Binding-site contacts:
Ligand atom C5 contacts residue ASP275 of chain 2.C at 4.5 Å.
Ligand atom C2 contacts residue ASP275 of chain 2.C at 4.0 Å.
Ligand atom O5 contacts residue ASP275 of chain 2.C at 4.3 Å.
Ligand atom C8 contacts residue THR318 of chain 1.C at 4.0 Å.
Ligand atom C4 contacts residue ASP275 of chain 2.C at 3.6 Å.
Ligand atom N2 contacts residue THR318 of chain 1.C at 3.9 Å.
Ligand atom C3 contacts residue ASP275 of chain 2.C at 4.0 Å.
Ligand atom C7 contacts residue THR318 of chain 1.C at 4.4 Å.
Ligand atom O4 contacts residue ASP275 of chain 2.C at 4.5 Å.
Ligand atom O3 contacts residue ASP275 of chain 2.C at 3.7 Å.
Ligand atom O1 contacts residue THR318 of chain 1.C at 4.0 Å.
Ligand atom C2 contacts residue ASN38 of chain 1.C at 3.7 Å.
Ligand atom C7 contacts residue LEU52 of chain 1.D at 4.3 Å (hydrophobic).
Ligand atom O1 contacts residue ASN38 of chain 1.C at 2.2 Å (h-bond).
Ligand atom O7 contacts residue LEU52 of chain 1.D at 4.3 Å.
Ligand atom N2 contacts residue ASN38 of chain 1.C at 3.3 Å (h-bond).
Ligand atom O4 contacts residue THR276 of chain 2.C at 4.0 Å.
Ligand atom C1 contacts residue ASN38 of chain 1.C at 2.8 Å.
Ligand atom O5 contacts residue ASN38 of chain 1.C at 4.0 Å.
Ligand atom C8 contacts residue ASN49 of chain 1.D at 4.4 Å.
Ligand atom C8 contacts residue LEU52 of chain 1.D at 3.6 Å (hydrophobic).
Ligand atom C7 contacts residue ASN38 of chain 1.C at 4.4 Å.

Sequence of chain 2.C:
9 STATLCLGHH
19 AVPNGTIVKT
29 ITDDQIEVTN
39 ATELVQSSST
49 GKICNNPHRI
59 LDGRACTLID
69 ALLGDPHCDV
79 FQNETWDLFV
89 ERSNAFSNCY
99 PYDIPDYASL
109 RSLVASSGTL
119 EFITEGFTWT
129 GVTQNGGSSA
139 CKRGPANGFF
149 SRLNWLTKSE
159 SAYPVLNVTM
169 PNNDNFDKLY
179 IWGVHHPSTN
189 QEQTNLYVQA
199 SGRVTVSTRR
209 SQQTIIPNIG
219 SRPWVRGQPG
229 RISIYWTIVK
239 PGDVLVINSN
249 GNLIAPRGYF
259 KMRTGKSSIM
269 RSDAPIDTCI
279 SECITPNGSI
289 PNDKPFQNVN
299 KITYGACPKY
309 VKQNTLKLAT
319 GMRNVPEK

Sequence of chain 1.D:
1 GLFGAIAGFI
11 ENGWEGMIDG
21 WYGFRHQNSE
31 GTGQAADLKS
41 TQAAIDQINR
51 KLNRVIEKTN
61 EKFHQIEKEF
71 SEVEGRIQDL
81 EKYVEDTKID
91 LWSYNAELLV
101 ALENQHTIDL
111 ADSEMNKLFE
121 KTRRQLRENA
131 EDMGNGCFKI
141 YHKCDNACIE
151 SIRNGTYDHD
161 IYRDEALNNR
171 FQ

Sequence of chain 1.C:
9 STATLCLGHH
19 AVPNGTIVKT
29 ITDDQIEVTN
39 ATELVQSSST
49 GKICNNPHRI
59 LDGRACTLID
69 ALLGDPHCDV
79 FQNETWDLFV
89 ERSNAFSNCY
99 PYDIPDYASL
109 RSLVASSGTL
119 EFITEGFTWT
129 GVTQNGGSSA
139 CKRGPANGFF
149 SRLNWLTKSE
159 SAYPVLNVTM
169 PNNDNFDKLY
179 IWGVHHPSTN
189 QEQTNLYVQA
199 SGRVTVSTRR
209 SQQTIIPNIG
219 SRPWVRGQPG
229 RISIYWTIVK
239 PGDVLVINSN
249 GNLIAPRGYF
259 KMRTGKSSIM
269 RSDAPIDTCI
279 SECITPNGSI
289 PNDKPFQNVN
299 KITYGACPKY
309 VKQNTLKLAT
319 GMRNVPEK

The small molecule below binds the protein below.
Small molecule (SMILES): CC(=O)N[C@@H]1[C@@H](O)[C@H](O)[C@@H](CO)O[C@@H]1O